Binding-site contacts:
Ligand atom O6 contacts residue ASN444 of chain 1.R at 4.4 Å.
Ligand atom C2 contacts residue ASN444 of chain 1.R at 4.1 Å.
Ligand atom C4 contacts residue SER443 of chain 1.R at 3.5 Å.
Ligand atom C1 contacts residue SER443 of chain 1.R at 2.2 Å.
Ligand atom O1A contacts residue SER441 of chain 1.R at 3.5 Å.
Ligand atom O8 contacts residue SER443 of chain 1.R at 4.1 Å.
Ligand atom O1A contacts residue MET442 of chain 1.R at 3.5 Å (h-bond).
Ligand atom C5 contacts residue ASN444 of chain 1.R at 4.2 Å.
Ligand atom O6 contacts residue SER443 of chain 1.R at 2.0 Å (h-bond).
Ligand atom C5 contacts residue SER443 of chain 1.R at 3.8 Å.
Ligand atom C6 contacts residue SER443 of chain 1.R at 2.9 Å.
Ligand atom C2 contacts residue SER443 of chain 1.R at 1.4 Å.
Ligand atom C7 contacts residue SER443 of chain 1.R at 4.1 Å.
Ligand atom C3 contacts residue ASN444 of chain 1.R at 4.3 Å.
Ligand atom O1A contacts residue SER443 of chain 1.R at 2.9 Å (h-bond).
Ligand atom C4 contacts residue ASN444 of chain 1.R at 3.7 Å.
Ligand atom O8 contacts residue P8E1 of chain 1.ML at 3.8 Å.
Ligand atom O1B contacts residue SER443 of chain 1.R at 2.9 Å (h-bond).
Ligand atom O4 contacts residue ASN444 of chain 1.R at 4.3 Å.
Ligand atom C3 contacts residue SER443 of chain 1.R at 2.8 Å.
Ligand atom C6 contacts residue ASN444 of chain 1.R at 3.9 Å.
Ligand atom C8 contacts residue SER443 of chain 1.R at 4.3 Å.

A small-molecule ligand and the protein it binds are described below.
Small molecule (SMILES): C[C@H](O)[C@H](N)[C@@H]1O[C@](O)(C(=O)O)C[C@H](O)[C@@H]1N

Sequence of chain 1.R:
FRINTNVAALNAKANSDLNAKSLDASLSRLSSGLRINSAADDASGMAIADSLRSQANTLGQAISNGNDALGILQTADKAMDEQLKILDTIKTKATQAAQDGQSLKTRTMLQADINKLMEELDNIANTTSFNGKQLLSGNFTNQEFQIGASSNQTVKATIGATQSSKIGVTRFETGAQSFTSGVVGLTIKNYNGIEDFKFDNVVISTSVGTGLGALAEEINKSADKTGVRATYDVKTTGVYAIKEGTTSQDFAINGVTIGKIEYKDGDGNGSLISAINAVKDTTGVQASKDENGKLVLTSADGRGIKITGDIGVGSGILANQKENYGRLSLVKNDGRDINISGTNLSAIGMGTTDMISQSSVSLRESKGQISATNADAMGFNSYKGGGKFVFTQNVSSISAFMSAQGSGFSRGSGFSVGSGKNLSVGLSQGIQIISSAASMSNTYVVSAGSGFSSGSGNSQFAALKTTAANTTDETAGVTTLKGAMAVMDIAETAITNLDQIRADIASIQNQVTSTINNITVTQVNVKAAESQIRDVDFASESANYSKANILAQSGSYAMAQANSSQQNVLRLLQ